Binding-site contacts:
Ligand atom C10 contacts residue SER106 of chain 1.A at 3.6 Å.
Ligand atom O13 contacts residue ALA86 of chain 1.A at 4.0 Å.
Ligand atom O14 contacts residue ARG97 of chain 1.A at 2.9 Å (salt-bridge).
Ligand atom C24 contacts residue CYS56 of chain 1.A at 3.0 Å (hydrophobic).
Ligand atom C10 contacts residue ARG97 of chain 1.A at 3.6 Å.
Ligand atom S26 contacts residue GLY57 of chain 1.A at 4.2 Å.
Ligand atom C4 contacts residue SER105 of chain 1.A at 4.3 Å.
Ligand atom C12 contacts residue GLY87 of chain 1.A at 4.1 Å.
Ligand atom O3 contacts residue ARG123 of chain 1.A at 3.2 Å (salt-bridge).
Ligand atom C4 contacts residue ARG123 of chain 1.A at 4.4 Å.
Ligand atom O14 contacts residue SER105 of chain 1.A at 4.1 Å.
Ligand atom O4 contacts residue ARG123 of chain 1.A at 3.5 Å.
Ligand atom S26 contacts residue CYS56 of chain 1.A at 2.0 Å (h-bond).
Ligand atom C11 contacts residue SER106 of chain 1.A at 4.0 Å.
Ligand atom O14 contacts residue ALA86 of chain 1.A at 3.7 Å.
Ligand atom C6 contacts residue PRO104 of chain 1.A at 3.4 Å (hydrophobic).
Ligand atom N2 contacts residue CYS56 of chain 1.A at 4.2 Å.
Ligand atom C3 contacts residue ARG123 of chain 1.A at 4.3 Å.
Ligand atom O6 contacts residue PRO104 of chain 1.A at 4.0 Å.
Ligand atom C7 contacts residue CYS56 of chain 1.A at 4.1 Å (hydrophobic).
Ligand atom O4 contacts residue SER105 of chain 1.A at 3.3 Å.
Ligand atom C6 contacts residue SER105 of chain 1.A at 3.9 Å.
Ligand atom C8 contacts residue CYS56 of chain 1.A at 3.1 Å (hydrophobic).
Ligand atom C4 contacts residue SER106 of chain 1.A at 4.1 Å.
Ligand atom C1 contacts residue SER106 of chain 1.A at 4.3 Å.
Ligand atom O15 contacts residue GLY87 of chain 1.A at 4.4 Å.
Ligand atom C10 contacts residue ALA86 of chain 1.A at 3.9 Å (hydrophobic).
Ligand atom O15 contacts residue CYS56 of chain 1.A at 4.1 Å.
Ligand atom C11 contacts residue ALA86 of chain 1.A at 4.0 Å (hydrophobic).
Ligand atom O1 contacts residue SER106 of chain 1.A at 3.2 Å (h-bond).
Ligand atom O14 contacts residue SER106 of chain 1.A at 2.7 Å (h-bond).
Ligand atom C9 contacts residue SER106 of chain 1.A at 3.7 Å.
Ligand atom C3 contacts residue SER106 of chain 1.A at 3.8 Å.
Ligand atom C11 contacts residue GLY87 of chain 1.A at 3.6 Å.
Ligand atom N25 contacts residue CYS56 of chain 1.A at 4.2 Å.
Ligand atom O4 contacts residue SER106 of chain 1.A at 3.1 Å (h-bond).
Ligand atom O13 contacts residue ARG97 of chain 1.A at 3.0 Å (salt-bridge).
Ligand atom O3 contacts residue SER106 of chain 1.A at 3.7 Å.
Ligand atom C5 contacts residue SER106 of chain 1.A at 4.2 Å.
Ligand atom C5 contacts residue SER105 of chain 1.A at 4.2 Å.

The protein below binds the small molecule below.
Small molecule (SMILES): N[C@@H](CS)C(=O)N[C@H]1[C@@H](O[C@@H](CC(=O)O)C(=O)O)O[C@H](CO)[C@@H](O)[C@@H]1O

Sequence of chain 1.A:
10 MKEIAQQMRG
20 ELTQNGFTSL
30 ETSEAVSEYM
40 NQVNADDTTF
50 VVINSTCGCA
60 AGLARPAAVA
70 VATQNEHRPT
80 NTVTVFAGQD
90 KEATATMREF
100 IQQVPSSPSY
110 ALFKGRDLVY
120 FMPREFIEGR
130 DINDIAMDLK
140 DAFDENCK